Binding-site contacts:
Ligand atom C2 contacts residue ASN118 of chain 53.F at 2.7 Å.
Ligand atom C4 contacts residue ALA117 of chain 53.F at 4.2 Å (hydrophobic).
Ligand atom O7 contacts residue ALA117 of chain 53.F at 4.5 Å.
Ligand atom C5 contacts residue ASN118 of chain 53.F at 3.2 Å.
Ligand atom O5 contacts residue ASN118 of chain 53.F at 1.8 Å (h-bond).
Ligand atom C1 contacts residue GLN168 of chain 53.F at 4.0 Å.
Ligand atom O5 contacts residue GLN168 of chain 53.F at 4.0 Å.
Ligand atom C3 contacts residue ASN118 of chain 53.F at 3.8 Å.
Ligand atom C1 contacts residue ASN118 of chain 53.F at 1.6 Å.
Ligand atom C7 contacts residue ASN118 of chain 53.F at 3.9 Å.
Ligand atom C6 contacts residue ASN118 of chain 53.F at 4.0 Å.
Ligand atom O5 contacts residue ALA117 of chain 53.F at 3.5 Å (h-bond).
Ligand atom C5 contacts residue GLN168 of chain 53.F at 4.5 Å.
Ligand atom O6 contacts residue ALA117 of chain 53.F at 2.3 Å.
Ligand atom C1 contacts residue ALA117 of chain 53.F at 3.9 Å (hydrophobic).
Ligand atom C8 contacts residue ASP164 of chain 53.F at 4.5 Å.
Ligand atom N2 contacts residue PRO167 of chain 53.F at 4.0 Å.
Ligand atom C2 contacts residue ALA117 of chain 53.F at 4.0 Å (hydrophobic).
Ligand atom O6 contacts residue ASN118 of chain 53.F at 4.0 Å.
Ligand atom C7 contacts residue PRO167 of chain 53.F at 3.9 Å (hydrophobic).
Ligand atom C4 contacts residue ASN118 of chain 53.F at 3.8 Å.
Ligand atom C8 contacts residue PRO167 of chain 53.F at 3.7 Å (hydrophobic).
Ligand atom C5 contacts residue ALA117 of chain 53.F at 4.2 Å (hydrophobic).
Ligand atom C1 contacts residue PRO167 of chain 53.F at 4.4 Å (hydrophobic).
Ligand atom O7 contacts residue ASN118 of chain 53.F at 3.5 Å (h-bond).
Ligand atom C6 contacts residue ALA117 of chain 53.F at 3.6 Å (hydrophobic).
Ligand atom N2 contacts residue ASN118 of chain 53.F at 3.6 Å.

A protein and the small-molecule ligand that binds it are described below.
Small molecule (SMILES): CC(=O)N[C@@H]1[C@@H](O)[C@H](O)[C@@H](CO)O[C@H]1O

Sequence of chain 53.F:
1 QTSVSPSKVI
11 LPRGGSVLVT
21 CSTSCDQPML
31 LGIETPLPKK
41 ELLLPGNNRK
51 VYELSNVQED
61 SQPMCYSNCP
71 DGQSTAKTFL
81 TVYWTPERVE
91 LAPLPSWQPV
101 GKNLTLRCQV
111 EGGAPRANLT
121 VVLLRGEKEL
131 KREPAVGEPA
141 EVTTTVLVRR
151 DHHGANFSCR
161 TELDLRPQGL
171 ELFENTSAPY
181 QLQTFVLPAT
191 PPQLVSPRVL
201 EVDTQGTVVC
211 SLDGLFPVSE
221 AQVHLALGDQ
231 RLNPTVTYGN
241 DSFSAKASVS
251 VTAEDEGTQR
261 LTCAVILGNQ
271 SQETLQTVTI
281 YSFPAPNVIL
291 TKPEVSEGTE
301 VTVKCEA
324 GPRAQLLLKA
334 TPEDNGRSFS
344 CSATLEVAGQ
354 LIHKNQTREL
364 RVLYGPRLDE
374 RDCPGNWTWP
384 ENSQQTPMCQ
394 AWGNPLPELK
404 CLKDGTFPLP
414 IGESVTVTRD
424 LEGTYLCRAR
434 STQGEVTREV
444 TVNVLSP